Binding-site contacts:
Ligand atom O5 contacts residue ASN32 of chain 1.C at 2.4 Å (h-bond).
Ligand atom C7 contacts residue THR31 of chain 1.C at 4.3 Å.
Ligand atom C6 contacts residue ASN32 of chain 1.C at 3.7 Å.
Ligand atom C3 contacts residue ASN32 of chain 1.C at 3.8 Å.
Ligand atom C1 contacts residue ASN32 of chain 1.C at 1.4 Å.
Ligand atom C8 contacts residue THR31 of chain 1.C at 4.2 Å.
Ligand atom C8 contacts residue ASN32 of chain 1.C at 4.4 Å.
Ligand atom C7 contacts residue ASN32 of chain 1.C at 3.2 Å.
Ligand atom N2 contacts residue ASN32 of chain 1.C at 2.9 Å (h-bond).
Ligand atom C2 contacts residue ASN32 of chain 1.C at 2.4 Å.
Ligand atom O7 contacts residue ASN32 of chain 1.C at 3.1 Å (h-bond).
Ligand atom C5 contacts residue ASN32 of chain 1.C at 3.5 Å.
Ligand atom C4 contacts residue ASN32 of chain 1.C at 4.2 Å.
Ligand atom O7 contacts residue THR31 of chain 1.C at 3.9 Å.

Sequence of chain 1.C:
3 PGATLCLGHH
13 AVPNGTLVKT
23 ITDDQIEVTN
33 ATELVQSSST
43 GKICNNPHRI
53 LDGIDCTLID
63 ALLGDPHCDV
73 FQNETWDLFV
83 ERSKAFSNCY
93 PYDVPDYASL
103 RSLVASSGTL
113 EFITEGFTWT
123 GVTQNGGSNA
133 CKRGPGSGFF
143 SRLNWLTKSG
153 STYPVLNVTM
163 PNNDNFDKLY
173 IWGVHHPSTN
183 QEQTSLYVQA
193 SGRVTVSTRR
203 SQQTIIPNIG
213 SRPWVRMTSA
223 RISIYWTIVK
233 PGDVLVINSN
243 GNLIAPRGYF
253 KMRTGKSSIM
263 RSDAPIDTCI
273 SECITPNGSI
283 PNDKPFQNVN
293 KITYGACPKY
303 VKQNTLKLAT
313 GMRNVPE

A protein and the small-molecule ligand that binds it are described below.
Small molecule (SMILES): CC(=O)N[C@@H]1[C@@H](O)[C@H](O)[C@@H](CO)O[C@H]1O